Sequence of chain 1.A:
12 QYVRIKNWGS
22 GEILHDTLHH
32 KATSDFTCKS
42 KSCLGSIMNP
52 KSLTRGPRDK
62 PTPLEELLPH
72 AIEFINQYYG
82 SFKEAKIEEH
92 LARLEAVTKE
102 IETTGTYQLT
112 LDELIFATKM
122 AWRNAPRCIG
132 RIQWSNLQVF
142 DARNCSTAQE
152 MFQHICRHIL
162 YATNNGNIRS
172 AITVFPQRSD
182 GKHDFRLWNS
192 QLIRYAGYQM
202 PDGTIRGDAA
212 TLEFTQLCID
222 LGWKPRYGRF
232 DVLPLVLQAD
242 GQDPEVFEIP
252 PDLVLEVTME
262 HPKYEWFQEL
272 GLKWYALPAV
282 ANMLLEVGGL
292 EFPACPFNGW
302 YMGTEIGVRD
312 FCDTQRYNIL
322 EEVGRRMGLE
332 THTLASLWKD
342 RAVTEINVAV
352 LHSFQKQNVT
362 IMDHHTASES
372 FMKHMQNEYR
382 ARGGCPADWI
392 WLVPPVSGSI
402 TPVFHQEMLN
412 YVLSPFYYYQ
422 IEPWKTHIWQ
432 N

A protein and the small-molecule ligand that binds it are described below.
Small molecule (SMILES): C[C@H]1CN=C(N)c2sccc2O1

Binding-site contacts:
Ligand atom C7 contacts residue PHE298 of chain 1.A at 3.7 Å (hydrophobic).
Ligand atom C5 contacts residue HEM1 of chain 1.C at 4.1 Å.
Ligand atom C6 contacts residue HEM1 of chain 1.C at 4.3 Å.
Ligand atom N1 contacts residue GLU306 of chain 1.A at 2.5 Å (salt-bridge).
Ligand atom O1 contacts residue VAL281 of chain 1.A at 3.5 Å.
Ligand atom C1 contacts residue VAL281 of chain 1.A at 3.5 Å (hydrophobic).
Ligand atom C7 contacts residue PRO279 of chain 1.A at 4.0 Å (hydrophobic).
Ligand atom C7 contacts residue GLY300 of chain 1.A at 3.4 Å.
Ligand atom C1 contacts residue PHE298 of chain 1.A at 3.6 Å (hydrophobic).
Ligand atom O1 contacts residue ALA280 of chain 1.A at 3.4 Å (h-bond).
Ligand atom C5 contacts residue GLU306 of chain 1.A at 3.4 Å.
Ligand atom C4 contacts residue PRO279 of chain 1.A at 3.6 Å (hydrophobic).
Ligand atom C1 contacts residue ALA280 of chain 1.A at 4.0 Å (hydrophobic).
Ligand atom O1 contacts residue PRO279 of chain 1.A at 3.4 Å.
Ligand atom C8 contacts residue HEM1 of chain 1.C at 3.5 Å.
Ligand atom N1 contacts residue PRO279 of chain 1.A at 4.1 Å.
Ligand atom C4 contacts residue GLN192 of chain 1.A at 3.7 Å.
Ligand atom C7 contacts residue ASN299 of chain 1.A at 3.7 Å.
Ligand atom C3 contacts residue VAL281 of chain 1.A at 3.9 Å (hydrophobic).
Ligand atom S1 contacts residue GLY300 of chain 1.A at 3.8 Å.
Ligand atom C4 contacts residue TYR302 of chain 1.A at 4.3 Å (hydrophobic).
Ligand atom N2 contacts residue TYR302 of chain 1.A at 4.1 Å.
Ligand atom N2 contacts residue HEM1 of chain 1.C at 3.7 Å.
Ligand atom N1 contacts residue HEM1 of chain 1.C at 3.7 Å.
Ligand atom C5 contacts residue PRO279 of chain 1.A at 3.7 Å (hydrophobic).
Ligand atom N2 contacts residue PRO279 of chain 1.A at 3.7 Å.
Ligand atom C2 contacts residue VAL281 of chain 1.A at 3.8 Å (hydrophobic).
Ligand atom C1 contacts residue GLY300 of chain 1.A at 4.0 Å.
Ligand atom C8 contacts residue GLU306 of chain 1.A at 3.4 Å.
Ligand atom C1 contacts residue ASN299 of chain 1.A at 3.8 Å.
Ligand atom C3 contacts residue PRO279 of chain 1.A at 4.2 Å (hydrophobic).
Ligand atom C6 contacts residue PRO279 of chain 1.A at 3.9 Å (hydrophobic).
Ligand atom N2 contacts residue TRP301 of chain 1.A at 3.1 Å (h-bond).
Ligand atom S1 contacts residue HEM1 of chain 1.C at 3.1 Å (h-bond).
Ligand atom C2 contacts residue ALA280 of chain 1.A at 4.0 Å (hydrophobic).
Ligand atom C7 contacts residue HEM1 of chain 1.C at 3.6 Å.
Ligand atom C2 contacts residue PRO279 of chain 1.A at 3.5 Å (hydrophobic).
Ligand atom C1 contacts residue PRO279 of chain 1.A at 3.5 Å (hydrophobic).
Ligand atom N2 contacts residue GLU306 of chain 1.A at 2.9 Å (salt-bridge).
Ligand atom C4 contacts residue ALA280 of chain 1.A at 4.2 Å (hydrophobic).